A small-molecule ligand and the protein it binds are described below.
Small molecule (SMILES): CC(=O)N[C@@H]1[C@@H](O)[C@H](O)[C@@H](CO)O[C@H]1O

Binding-site contacts:
Ligand atom C8 contacts residue LYS94 of chain 3.A at 3.9 Å.
Ligand atom C1 contacts residue ASN95 of chain 3.A at 1.4 Å.
Ligand atom O7 contacts residue LYS94 of chain 3.A at 4.2 Å.
Ligand atom C5 contacts residue ASN95 of chain 3.A at 3.6 Å.
Ligand atom C2 contacts residue ASN95 of chain 3.A at 2.4 Å.
Ligand atom O7 contacts residue ASN95 of chain 3.A at 3.7 Å.
Ligand atom O5 contacts residue ASN95 of chain 3.A at 2.3 Å (h-bond).
Ligand atom C7 contacts residue ASN95 of chain 3.A at 3.7 Å.
Ligand atom C7 contacts residue LYS94 of chain 3.A at 4.3 Å.
Ligand atom C3 contacts residue ASN95 of chain 3.A at 3.8 Å.
Ligand atom N2 contacts residue ASN95 of chain 3.A at 3.1 Å (h-bond).
Ligand atom C4 contacts residue ASN95 of chain 3.A at 4.1 Å.

Sequence of chain 3.A:
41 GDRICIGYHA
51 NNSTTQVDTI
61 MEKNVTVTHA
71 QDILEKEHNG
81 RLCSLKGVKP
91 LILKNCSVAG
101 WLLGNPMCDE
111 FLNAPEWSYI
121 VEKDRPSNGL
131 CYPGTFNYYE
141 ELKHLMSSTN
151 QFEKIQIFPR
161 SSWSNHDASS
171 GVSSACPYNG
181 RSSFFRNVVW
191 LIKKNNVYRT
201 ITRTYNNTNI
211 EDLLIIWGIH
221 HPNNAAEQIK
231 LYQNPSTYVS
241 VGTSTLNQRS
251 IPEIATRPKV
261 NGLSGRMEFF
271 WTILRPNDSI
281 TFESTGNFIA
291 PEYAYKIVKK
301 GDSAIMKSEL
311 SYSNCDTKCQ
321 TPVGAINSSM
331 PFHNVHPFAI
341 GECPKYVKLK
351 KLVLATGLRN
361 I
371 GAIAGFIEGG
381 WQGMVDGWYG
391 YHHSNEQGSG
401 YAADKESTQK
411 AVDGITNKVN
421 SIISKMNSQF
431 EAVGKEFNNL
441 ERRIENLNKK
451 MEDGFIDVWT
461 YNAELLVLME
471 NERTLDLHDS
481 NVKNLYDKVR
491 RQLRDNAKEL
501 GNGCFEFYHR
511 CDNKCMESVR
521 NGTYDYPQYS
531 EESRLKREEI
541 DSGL